Sequence of chain 1.A:
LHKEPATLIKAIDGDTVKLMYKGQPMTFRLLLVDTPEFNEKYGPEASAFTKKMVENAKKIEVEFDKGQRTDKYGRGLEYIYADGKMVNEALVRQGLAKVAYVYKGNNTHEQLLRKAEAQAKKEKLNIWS

This small molecule binds to this protein.
Small molecule (SMILES): Cc1cn([C@H]2C[C@H](OP(=O)(O)O)[C@@H](COP(=O)(O)O)O2)c(=O)[nH]c1=O

Binding-site contacts:
Ligand atom C1' contacts residue ARG81 of chain 1.A at 4.0 Å.
Ligand atom O4 contacts residue TYR109 of chain 1.A at 3.9 Å.
Ligand atom O2 contacts residue ASP77 of chain 1.A at 3.8 Å.
Ligand atom C3' contacts residue TYR107 of chain 1.A at 3.9 Å (hydrophobic).
Ligand atom C5M contacts residue ARG35 of chain 1.A at 3.8 Å.
Ligand atom O3' contacts residue LYS78 of chain 1.A at 3.5 Å.
Ligand atom P2 contacts residue ARG81 of chain 1.A at 3.9 Å.
Ligand atom O4 contacts residue LEU37 of chain 1.A at 3.8 Å.
Ligand atom C2 contacts residue TYR109 of chain 1.A at 3.9 Å (hydrophobic).
Ligand atom O1P contacts residue LYS78 of chain 1.A at 2.5 Å (salt-bridge).
Ligand atom O6P contacts residue CA1 of chain 1.B at 3.1 Å.
Ligand atom N3 contacts residue LEU83 of chain 1.A at 3.8 Å.
Ligand atom C4 contacts residue LEU83 of chain 1.A at 3.6 Å (hydrophobic).
Ligand atom C4 contacts residue TYR109 of chain 1.A at 3.8 Å (hydrophobic).
Ligand atom N3 contacts residue TYR109 of chain 1.A at 3.5 Å.
Ligand atom O1P contacts residue TYR79 of chain 1.A at 3.3 Å (h-bond).
Ligand atom C2 contacts residue ASP77 of chain 1.A at 4.0 Å.
Ligand atom O4' contacts residue ARG81 of chain 1.A at 2.9 Å (salt-bridge).
Ligand atom C5 contacts residue TYR107 of chain 1.A at 3.9 Å (hydrophobic).
Ligand atom O4 contacts residue LEU83 of chain 1.A at 3.7 Å.
Ligand atom O5' contacts residue ARG35 of chain 1.A at 3.8 Å.
Ligand atom O6P contacts residue TYR107 of chain 1.A at 4.0 Å.
Ligand atom C2' contacts residue TYR109 of chain 1.A at 3.8 Å (hydrophobic).
Ligand atom O2P contacts residue TYR79 of chain 1.A at 2.7 Å (h-bond).
Ligand atom C5' contacts residue ARG81 of chain 1.A at 4.0 Å.
Ligand atom P1 contacts residue TYR79 of chain 1.A at 3.6 Å.
Ligand atom O4 contacts residue TYR107 of chain 1.A at 4.1 Å.
Ligand atom O5' contacts residue ARG81 of chain 1.A at 3.0 Å (salt-bridge).
Ligand atom C5M contacts residue LEU36 of chain 1.A at 4.0 Å (hydrophobic).
Ligand atom O4P contacts residue ARG81 of chain 1.A at 2.8 Å (salt-bridge).
Ligand atom C5' contacts residue TYR107 of chain 1.A at 3.5 Å (hydrophobic).
Ligand atom C4' contacts residue ARG81 of chain 1.A at 3.8 Å.
Ligand atom P1 contacts residue LYS78 of chain 1.A at 3.7 Å.
Ligand atom O6P contacts residue ASP40 of chain 1.A at 3.4 Å (salt-bridge).
Ligand atom P2 contacts residue ARG35 of chain 1.A at 3.5 Å.
Ligand atom C2' contacts residue TYR107 of chain 1.A at 3.8 Å (hydrophobic).
Ligand atom O6P contacts residue ARG35 of chain 1.A at 2.8 Å (salt-bridge).
Ligand atom C5M contacts residue TYR107 of chain 1.A at 3.7 Å (hydrophobic).
Ligand atom C5 contacts residue LEU83 of chain 1.A at 3.9 Å (hydrophobic).
Ligand atom O4P contacts residue ARG35 of chain 1.A at 2.9 Å (salt-bridge).